Binding-site contacts:
Ligand atom O7 contacts residue ASP407 of chain 1.B at 4.3 Å.
Ligand atom C5 contacts residue ASN409 of chain 1.B at 3.7 Å.
Ligand atom C2 contacts residue ASN409 of chain 1.B at 2.5 Å.
Ligand atom O7 contacts residue ASN409 of chain 1.B at 3.7 Å.
Ligand atom C4 contacts residue ASN409 of chain 1.B at 4.2 Å.
Ligand atom N2 contacts residue ASP407 of chain 1.B at 3.6 Å.
Ligand atom C7 contacts residue ASP407 of chain 1.B at 3.5 Å.
Ligand atom C8 contacts residue ASP407 of chain 1.B at 3.1 Å.
Ligand atom C3 contacts residue ASN409 of chain 1.B at 3.8 Å.
Ligand atom C1 contacts residue ASN409 of chain 1.B at 1.4 Å.
Ligand atom N2 contacts residue ASN409 of chain 1.B at 2.9 Å (h-bond).
Ligand atom O5 contacts residue ASN409 of chain 1.B at 2.4 Å (h-bond).
Ligand atom C7 contacts residue ASN409 of chain 1.B at 3.5 Å.

Sequence of chain 1.B:
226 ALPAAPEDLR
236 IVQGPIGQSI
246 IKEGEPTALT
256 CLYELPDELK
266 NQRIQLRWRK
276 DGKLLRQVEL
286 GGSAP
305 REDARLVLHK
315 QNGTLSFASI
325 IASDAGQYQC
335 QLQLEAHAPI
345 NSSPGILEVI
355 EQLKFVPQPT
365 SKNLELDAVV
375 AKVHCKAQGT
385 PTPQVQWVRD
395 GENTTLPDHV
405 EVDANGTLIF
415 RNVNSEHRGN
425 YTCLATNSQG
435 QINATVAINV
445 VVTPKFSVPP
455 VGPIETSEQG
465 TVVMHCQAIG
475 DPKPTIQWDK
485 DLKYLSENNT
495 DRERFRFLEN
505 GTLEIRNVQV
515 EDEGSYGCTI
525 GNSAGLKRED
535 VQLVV

This protein binds this small molecule.
Small molecule (SMILES): CC(=O)N[C@@H]1[C@@H](O)[C@H](O)[C@@H](CO)O[C@H]1O